Sequence of chain 2.K:
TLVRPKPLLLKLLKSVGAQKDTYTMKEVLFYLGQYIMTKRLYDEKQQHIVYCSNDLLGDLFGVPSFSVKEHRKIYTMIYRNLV

Sequence of chain 1.I:
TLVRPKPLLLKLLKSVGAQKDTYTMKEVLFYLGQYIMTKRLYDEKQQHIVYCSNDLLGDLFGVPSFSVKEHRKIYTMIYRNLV

Binding-site contacts:
Ligand atom NE1 contacts residue LEU30 of chain 2.K at 2.8 Å (h-bond).
Ligand atom CE1 contacts residue VAL69 of chain 2.K at 3.5 Å (hydrophobic).
Ligand atom O contacts residue HIS72 of chain 2.K at 3.5 Å.
Ligand atom N contacts residue HIS72 of chain 2.K at 3.5 Å (h-bond).
Ligand atom O contacts residue GLN48 of chain 2.K at 3.5 Å.
Ligand atom CE2 contacts residue GLY34 of chain 2.K at 3.3 Å.
Ligand atom CD contacts residue LEU30 of chain 2.K at 3.0 Å (hydrophobic).
Ligand atom N contacts residue GLN35 of chain 1.I at 3.1 Å (h-bond).
Ligand atom CE2 contacts residue LEU30 of chain 2.K at 3.6 Å (hydrophobic).
Ligand atom CB contacts residue TYR32 of chain 1.I at 3.5 Å (hydrophobic).
Ligand atom CZ2 contacts residue GLY34 of chain 2.K at 3.5 Å.
Ligand atom C contacts residue GLN35 of chain 1.I at 3.6 Å.
Ligand atom CD2 contacts residue HIS49 of chain 2.K at 3.5 Å.
Ligand atom OG contacts residue PHE31 of chain 1.I at 3.5 Å.
Ligand atom CZ contacts residue ILE37 of chain 2.K at 3.5 Å (hydrophobic).
Ligand atom O contacts residue TYR76 of chain 2.K at 2.6 Å (h-bond).
Ligand atom CE1 contacts residue VAL51 of chain 2.K at 3.5 Å (hydrophobic).
Ligand atom N contacts residue GLN48 of chain 2.K at 2.9 Å (h-bond).
Ligand atom CA contacts residue HIS72 of chain 2.K at 3.5 Å.
Ligand atom CB contacts residue PHE31 of chain 1.I at 3.4 Å (hydrophobic).
Ligand atom CA contacts residue GLN48 of chain 2.K at 3.4 Å.
Ligand atom CB contacts residue GLN35 of chain 1.I at 3.3 Å.
Ligand atom C contacts residue TYR76 of chain 2.K at 3.6 Å (hydrophobic).
Ligand atom OH contacts residue HIS49 of chain 2.K at 3.6 Å.
Ligand atom CA contacts residue TYR76 of chain 2.K at 3.6 Å (hydrophobic).
Ligand atom C contacts residue GLN48 of chain 2.K at 3.6 Å.
Ligand atom N contacts residue GLN35 of chain 1.I at 2.8 Å (h-bond).
Ligand atom CH2 contacts residue LEU33 of chain 2.K at 3.6 Å (hydrophobic).
Ligand atom CB contacts residue VAL69 of chain 2.K at 3.6 Å (hydrophobic).
Ligand atom CD1 contacts residue GLN48 of chain 2.K at 3.3 Å.
Ligand atom CA contacts residue LEU30 of chain 2.K at 3.6 Å (hydrophobic).
Ligand atom C contacts residue VAL69 of chain 2.K at 3.5 Å (hydrophobic).
Ligand atom CB contacts residue PHE31 of chain 1.I at 3.2 Å (hydrophobic).
Ligand atom CZ2 contacts residue LEU30 of chain 2.K at 3.5 Å (hydrophobic).
Ligand atom O contacts residue VAL69 of chain 2.K at 3.5 Å.
Ligand atom CD contacts residue TYR76 of chain 2.K at 3.6 Å (hydrophobic).
Ligand atom CD2 contacts residue MET38 of chain 2.K at 3.6 Å (hydrophobic).
Ligand atom CB contacts residue GLN35 of chain 1.I at 3.5 Å.
Ligand atom NE1 contacts residue GLY34 of chain 2.K at 3.1 Å.
Ligand atom CA contacts residue GLN35 of chain 1.I at 3.5 Å.

The protein below binds the small molecule below.
Small molecule (SMILES): CC(C)C[C@H](NC(=O)[C@H](C)NC(=O)[C@H](CC1=CN=C2C=CC=CC12)NC(=O)[C@H](Cc1ccc(O)cc1)NC(=O)[C@H](CCC(=O)O)NC(=O)[C@H](C)NC(=O)[C@H](Cc1ccccc1)NC(=O)[C@H](CO)NC(=O)[C@@H](N)[C@@H](C)O)C(=O)N[C@@H](CC(C)C)C(=O)N[C@@H](CO)C(=O)N1CCC[C@H]1C(=O)O